The protein below binds the small molecule below.
Small molecule (SMILES): CCC(=O)Nc1cc(N2CCN(CC)CC2)ccc1Nc1cc(N(C)C(=O)Nc2c(Cl)c(OC)cc(OC)c2Cl)ncn1

Binding-site contacts:
Ligand atom C19 contacts residue GLU75 of chain 1.B at 3.3 Å.
Ligand atom C5 contacts residue GLU115 of chain 1.B at 3.4 Å.
Ligand atom C9 contacts residue ALA108 of chain 1.B at 3.2 Å (hydrophobic).
Ligand atom C26 contacts residue CYS107 of chain 1.B at 2.5 Å (hydrophobic).
Ligand atom C16 contacts residue VAL105 of chain 1.B at 3.6 Å (hydrophobic).
Ligand atom CL contacts residue VAL105 of chain 1.B at 3.8 Å.
Ligand atom C27 contacts residue LEU38 of chain 1.B at 3.6 Å (hydrophobic).
Ligand atom C26 contacts residue LEU38 of chain 1.B at 3.7 Å (hydrophobic).
Ligand atom O1 contacts residue LYS58 of chain 1.B at 3.4 Å.
Ligand atom C17 contacts residue VAL105 of chain 1.B at 3.6 Å (hydrophobic).
Ligand atom C19 contacts residue VAL103 of chain 1.B at 3.6 Å (hydrophobic).
Ligand atom C13 contacts residue GLU106 of chain 1.B at 3.2 Å.
Ligand atom CL contacts residue LYS58 of chain 1.B at 3.7 Å.
Ligand atom C11 contacts residue LEU174 of chain 1.B at 3.8 Å (hydrophobic).
Ligand atom N7 contacts residue ALA108 of chain 1.B at 3.0 Å (h-bond).
Ligand atom C contacts residue GLU115 of chain 1.B at 3.1 Å.
Ligand atom C27 contacts residue ALA108 of chain 1.B at 3.8 Å (hydrophobic).
Ligand atom O contacts residue VAL36 of chain 1.B at 3.4 Å.
Ligand atom C19 contacts residue LYS58 of chain 1.B at 3.6 Å.
Ligand atom C27 contacts residue CYS107 of chain 1.B at 1.6 Å (hydrophobic).
Ligand atom C20 contacts residue GLU75 of chain 1.B at 3.4 Å.
Ligand atom N4 contacts residue LEU174 of chain 1.B at 3.6 Å.
Ligand atom C7 contacts residue GLY111 of chain 1.B at 3.8 Å.
Ligand atom N3 contacts residue LEU174 of chain 1.B at 3.7 Å.
Ligand atom C13 contacts residue LEU174 of chain 1.B at 3.6 Å (hydrophobic).
Ligand atom N4 contacts residue CYS107 of chain 1.B at 3.8 Å.
Ligand atom N3 contacts residue ALA56 of chain 1.B at 3.7 Å.
Ligand atom CL1 contacts residue ILE89 of chain 1.B at 3.8 Å.
Ligand atom N2 contacts residue ALA108 of chain 1.B at 2.8 Å (h-bond).
Ligand atom C8 contacts residue GLY111 of chain 1.B at 3.8 Å.
Ligand atom N4 contacts residue ALA108 of chain 1.B at 3.1 Å (h-bond).
Ligand atom C24 contacts residue ALA108 of chain 1.B at 3.4 Å (hydrophobic).
Ligand atom C22 contacts residue PHE186 of chain 1.B at 3.6 Å (hydrophobic).
Ligand atom C10 contacts residue LEU174 of chain 1.B at 3.6 Å (hydrophobic).
Ligand atom N contacts residue GLU115 of chain 1.B at 3.4 Å (salt-bridge).
Ligand atom CL1 contacts residue ASP185 of chain 1.B at 3.8 Å.
Ligand atom CL1 contacts residue ALA184 of chain 1.B at 3.2 Å.
Ligand atom C22 contacts residue ASP185 of chain 1.B at 3.5 Å.
Ligand atom C25 contacts residue ALA108 of chain 1.B at 3.8 Å (hydrophobic).
Ligand atom O2 contacts residue ASP185 of chain 1.B at 3.0 Å (salt-bridge).

Sequence of chain 1.B:
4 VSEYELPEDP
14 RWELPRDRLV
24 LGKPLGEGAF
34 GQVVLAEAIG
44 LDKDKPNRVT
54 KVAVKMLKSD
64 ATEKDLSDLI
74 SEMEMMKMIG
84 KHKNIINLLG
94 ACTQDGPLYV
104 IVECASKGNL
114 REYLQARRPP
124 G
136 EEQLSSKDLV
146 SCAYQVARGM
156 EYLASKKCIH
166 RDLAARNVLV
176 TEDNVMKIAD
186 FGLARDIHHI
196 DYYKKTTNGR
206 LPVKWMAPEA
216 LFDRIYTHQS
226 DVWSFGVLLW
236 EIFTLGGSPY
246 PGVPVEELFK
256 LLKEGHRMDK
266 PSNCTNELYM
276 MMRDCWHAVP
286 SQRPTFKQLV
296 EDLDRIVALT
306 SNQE